Sequence of chain 1.E:
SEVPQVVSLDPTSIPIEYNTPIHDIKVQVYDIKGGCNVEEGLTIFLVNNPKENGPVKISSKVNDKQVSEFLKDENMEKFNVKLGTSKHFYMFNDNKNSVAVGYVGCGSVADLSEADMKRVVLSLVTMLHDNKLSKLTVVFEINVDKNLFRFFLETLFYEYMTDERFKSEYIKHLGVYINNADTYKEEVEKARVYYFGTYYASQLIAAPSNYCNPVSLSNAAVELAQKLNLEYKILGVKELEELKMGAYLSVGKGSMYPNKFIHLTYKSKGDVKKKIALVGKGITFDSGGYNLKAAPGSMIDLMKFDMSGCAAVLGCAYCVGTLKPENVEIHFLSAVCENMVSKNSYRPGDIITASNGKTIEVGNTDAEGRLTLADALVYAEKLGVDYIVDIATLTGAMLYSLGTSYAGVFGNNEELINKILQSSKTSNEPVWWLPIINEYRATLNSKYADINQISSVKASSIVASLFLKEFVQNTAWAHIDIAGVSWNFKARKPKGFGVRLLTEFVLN

Binding-site contacts:
Ligand atom NAO contacts residue CO31 of chain 1.UA at 2.8 Å (h-bond).
Ligand atom OAG contacts residue GLY381 of chain 1.E at 3.9 Å.
Ligand atom C contacts residue ZN1 of chain 1.SA at 3.5 Å.
Ligand atom OAG contacts residue CO31 of chain 1.UA at 2.9 Å (h-bond).
Ligand atom OAF contacts residue LEU406 of chain 1.E at 3.7 Å.
Ligand atom OAG contacts residue GLU380 of chain 1.E at 2.7 Å (salt-bridge).
Ligand atom NAO contacts residue LEU406 of chain 1.E at 3.2 Å (h-bond).
Ligand atom CAA contacts residue ALA496 of chain 1.E at 3.5 Å (hydrophobic).
Ligand atom OAG contacts residue ASP378 of chain 1.E at 3.2 Å (salt-bridge).
Ligand atom O contacts residue ASP378 of chain 1.E at 2.9 Å (salt-bridge).
Ligand atom CAU contacts residue GLY408 of chain 1.E at 3.6 Å.
Ligand atom NAN contacts residue LEU411 of chain 1.E at 3.8 Å.
Ligand atom CAM contacts residue ALA496 of chain 1.E at 3.6 Å (hydrophobic).
Ligand atom NAO contacts residue ZN1 of chain 1.TA at 3.0 Å.
Ligand atom CAA contacts residue LEU314 of chain 1.E at 3.8 Å (hydrophobic).
Ligand atom OAG contacts residue ZN1 of chain 1.SA at 1.9 Å.
Ligand atom C contacts residue ASP378 of chain 1.E at 3.2 Å.
Ligand atom CAA contacts residue PHE502 of chain 1.E at 3.5 Å (hydrophobic).
Ligand atom OAG contacts residue ASP298 of chain 1.E at 3.4 Å (salt-bridge).
Ligand atom O contacts residue ZN1 of chain 1.SA at 3.5 Å.
Ligand atom CAM contacts residue PHE317 of chain 1.E at 3.7 Å (hydrophobic).
Ligand atom OAF contacts residue GLY408 of chain 1.E at 3.2 Å (h-bond).
Ligand atom OAG contacts residue LYS293 of chain 1.E at 2.9 Å (salt-bridge).
Ligand atom OAG contacts residue ZN1 of chain 1.TA at 2.3 Å.
Ligand atom C contacts residue LEU406 of chain 1.E at 3.8 Å (hydrophobic).
Ligand atom O contacts residue ASP298 of chain 1.E at 2.9 Å (salt-bridge).
Ligand atom O contacts residue ZN1 of chain 1.TA at 2.2 Å.
Ligand atom CAI contacts residue GLY408 of chain 1.E at 3.7 Å.
Ligand atom NAO contacts residue ZN1 of chain 1.SA at 2.8 Å.
Ligand atom C contacts residue ASP298 of chain 1.E at 3.8 Å.
Ligand atom NAO contacts residue ASP378 of chain 1.E at 3.3 Å (salt-bridge).
Ligand atom NAO contacts residue LYS293 of chain 1.E at 3.5 Å (salt-bridge).
Ligand atom CAJ contacts residue LYS305 of chain 1.E at 3.6 Å.
Ligand atom CAK contacts residue THR407 of chain 1.E at 3.8 Å.
Ligand atom CAK contacts residue GLY408 of chain 1.E at 3.5 Å.
Ligand atom O contacts residue LYS305 of chain 1.E at 3.0 Å (salt-bridge).
Ligand atom C contacts residue ZN1 of chain 1.TA at 2.8 Å.
Ligand atom OAF contacts residue THR407 of chain 1.E at 3.3 Å.
Ligand atom CA contacts residue LEU406 of chain 1.E at 3.3 Å (hydrophobic).
Ligand atom CAS contacts residue GLY408 of chain 1.E at 3.8 Å.

The protein below binds the small molecule below.
Small molecule (SMILES): Cn1cc(-c2ccc([C@@H](NC(=O)C(C)(C)C)C(=O)NO)cc2)cn1